Sequence of chain 1.J:
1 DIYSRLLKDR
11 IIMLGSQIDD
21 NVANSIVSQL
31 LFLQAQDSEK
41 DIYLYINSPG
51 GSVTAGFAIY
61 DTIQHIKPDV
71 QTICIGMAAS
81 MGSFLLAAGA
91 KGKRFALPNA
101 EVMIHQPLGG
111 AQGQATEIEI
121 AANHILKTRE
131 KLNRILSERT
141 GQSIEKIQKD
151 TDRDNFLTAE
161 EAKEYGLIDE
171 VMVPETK

The small molecule below binds the protein below.
Small molecule (SMILES): CC(C)C[C@H](NC(=O)[C@H](Cc1c[nH]c2ccccc12)NC(=O)c1cc(Cl)ccc1Cl)B(O)O

Binding-site contacts:
Ligand atom CL2 contacts residue GLY51 of chain 1.J at 3.8 Å.
Ligand atom C10 contacts residue HIS105 of chain 1.J at 3.1 Å.
Ligand atom O12 contacts residue HIS105 of chain 1.J at 3.3 Å (h-bond).
Ligand atom O13 contacts residue MET81 of chain 1.J at 3.1 Å (h-bond).
Ligand atom N3 contacts residue GLY51 of chain 1.J at 3.0 Å (h-bond).
Ligand atom CL2 contacts residue SER52 of chain 1.J at 3.6 Å.
Ligand atom O13 contacts residue GLY50 of chain 1.J at 3.6 Å.
Ligand atom C26 contacts residue LEU108 of chain 1.J at 3.8 Å (hydrophobic).
Ligand atom C2 contacts residue LEU108 of chain 1.J at 3.6 Å (hydrophobic).
Ligand atom C8 contacts residue VAL53 of chain 1.J at 3.7 Å (hydrophobic).
Ligand atom C10 contacts residue GLN106 of chain 1.J at 3.6 Å.
Ligand atom C19 contacts residue VAL53 of chain 1.J at 3.7 Å (hydrophobic).
Ligand atom C10 contacts residue PRO107 of chain 1.J at 3.5 Å (hydrophobic).
Ligand atom C14 contacts residue LEU108 of chain 1.J at 3.8 Å (hydrophobic).
Ligand atom O4 contacts residue PRO107 of chain 1.J at 3.1 Å.
Ligand atom C8 contacts residue SER80 of chain 1.J at 3.3 Å.
Ligand atom C6 contacts residue GLY51 of chain 1.J at 3.7 Å.
Ligand atom C11 contacts residue SER80 of chain 1.J at 4.0 Å.
Ligand atom C18 contacts residue LEU108 of chain 1.J at 3.9 Å (hydrophobic).
Ligand atom C9 contacts residue MET81 of chain 1.J at 3.9 Å (hydrophobic).
Ligand atom O4 contacts residue LEU108 of chain 1.J at 2.6 Å (h-bond).
Ligand atom C22 contacts residue LEU108 of chain 1.J at 3.7 Å (hydrophobic).
Ligand atom O13 contacts residue GLY51 of chain 1.J at 3.0 Å (h-bond).
Ligand atom O12 contacts residue SER80 of chain 1.J at 2.5 Å (h-bond).
Ligand atom B7 contacts residue HIS105 of chain 1.J at 3.9 Å.
Ligand atom C6 contacts residue SER80 of chain 1.J at 3.0 Å.
Ligand atom B7 contacts residue GLY51 of chain 1.J at 3.6 Å.
Ligand atom N5 contacts residue LEU108 of chain 1.J at 3.0 Å (h-bond).
Ligand atom B7 contacts residue SER80 of chain 1.J at 2.0 Å.
Ligand atom N20 contacts residue ILE125 of chain 1.J at 4.0 Å.
Ligand atom O16 contacts residue GLY51 of chain 1.J at 3.9 Å.
Ligand atom N3 contacts residue VAL53 of chain 1.J at 3.8 Å.
Ligand atom O13 contacts residue SER80 of chain 1.J at 2.1 Å (h-bond).
Ligand atom C25 contacts residue GLY109 of chain 1.J at 3.8 Å.
Ligand atom C9 contacts residue SER80 of chain 1.J at 3.2 Å.
Ligand atom C1 contacts residue LEU108 of chain 1.J at 3.0 Å (hydrophobic).
Ligand atom C11 contacts residue MET81 of chain 1.J at 3.5 Å (hydrophobic).
Ligand atom C2 contacts residue VAL53 of chain 1.J at 3.9 Å (hydrophobic).
Ligand atom C17 contacts residue VAL53 of chain 1.J at 3.4 Å (hydrophobic).
Ligand atom C11 contacts residue LEU132 of chain 1.J at 4.0 Å (hydrophobic).